Binding-site contacts:
Ligand atom C4 contacts residue ASN154 of chain 17.A at 4.2 Å.
Ligand atom C1 contacts residue ASN154 of chain 17.A at 1.4 Å.
Ligand atom O5 contacts residue SER156 of chain 17.A at 3.9 Å.
Ligand atom C2 contacts residue ASN154 of chain 17.A at 2.5 Å.
Ligand atom C5 contacts residue SER156 of chain 17.A at 3.9 Å.
Ligand atom O5 contacts residue ASN154 of chain 17.A at 2.4 Å (h-bond).
Ligand atom C3 contacts residue ASN154 of chain 17.A at 3.9 Å.
Ligand atom O7 contacts residue ASN154 of chain 17.A at 3.6 Å.
Ligand atom C1 contacts residue SER156 of chain 17.A at 3.3 Å.
Ligand atom C7 contacts residue ASN154 of chain 17.A at 3.4 Å.
Ligand atom C5 contacts residue ASN154 of chain 17.A at 3.6 Å.
Ligand atom C2 contacts residue SER156 of chain 17.A at 4.3 Å.
Ligand atom C8 contacts residue ASN154 of chain 17.A at 3.9 Å.
Ligand atom N2 contacts residue ASN154 of chain 17.A at 3.0 Å (h-bond).
Ligand atom N2 contacts residue SER156 of chain 17.A at 4.2 Å.

Sequence of chain 17.A:
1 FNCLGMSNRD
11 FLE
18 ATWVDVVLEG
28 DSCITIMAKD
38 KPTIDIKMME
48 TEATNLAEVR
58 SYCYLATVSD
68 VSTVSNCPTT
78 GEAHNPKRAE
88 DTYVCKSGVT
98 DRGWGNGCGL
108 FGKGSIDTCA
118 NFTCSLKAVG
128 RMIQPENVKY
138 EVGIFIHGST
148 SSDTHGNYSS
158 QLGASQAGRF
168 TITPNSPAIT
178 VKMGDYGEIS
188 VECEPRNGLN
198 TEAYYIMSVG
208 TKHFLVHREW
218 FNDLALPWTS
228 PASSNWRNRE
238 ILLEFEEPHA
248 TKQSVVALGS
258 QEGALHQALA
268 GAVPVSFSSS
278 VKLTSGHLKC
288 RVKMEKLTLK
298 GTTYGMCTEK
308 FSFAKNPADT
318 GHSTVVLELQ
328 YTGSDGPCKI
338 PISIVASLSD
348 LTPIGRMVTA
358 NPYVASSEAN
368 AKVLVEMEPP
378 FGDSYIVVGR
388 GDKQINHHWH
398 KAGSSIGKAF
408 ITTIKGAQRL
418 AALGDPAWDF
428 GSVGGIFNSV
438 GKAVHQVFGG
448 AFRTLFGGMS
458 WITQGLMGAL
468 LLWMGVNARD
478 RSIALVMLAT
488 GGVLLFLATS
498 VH

A small-molecule ligand and the protein it binds are described below.
Small molecule (SMILES): CC(=O)N[C@@H]1[C@@H](O)[C@H](O)[C@@H](CO)O[C@H]1O